Binding-site contacts:
Ligand atom C6 contacts residue LYS153 of chain 1.B at 4.0 Å.
Ligand atom O7 contacts residue ASN150 of chain 1.B at 3.8 Å.
Ligand atom O5 contacts residue SER152 of chain 1.B at 3.3 Å.
Ligand atom C5 contacts residue ASN150 of chain 1.B at 4.3 Å.
Ligand atom C3 contacts residue ASN150 of chain 1.B at 4.4 Å.
Ligand atom C1 contacts residue ASN150 of chain 1.B at 2.8 Å.
Ligand atom C2 contacts residue ASN150 of chain 1.B at 3.1 Å.
Ligand atom C6 contacts residue SER152 of chain 1.B at 4.3 Å.
Ligand atom C1 contacts residue SER152 of chain 1.B at 3.6 Å.
Ligand atom C7 contacts residue ASN150 of chain 1.B at 4.0 Å.
Ligand atom O5 contacts residue ASN150 of chain 1.B at 2.9 Å (h-bond).
Ligand atom O5 contacts residue LYS153 of chain 1.B at 3.9 Å.
Ligand atom N2 contacts residue ASN150 of chain 1.B at 3.8 Å.
Ligand atom O6 contacts residue LYS153 of chain 1.B at 3.0 Å (salt-bridge).
Ligand atom C5 contacts residue SER152 of chain 1.B at 3.6 Å.

Sequence of chain 1.B:
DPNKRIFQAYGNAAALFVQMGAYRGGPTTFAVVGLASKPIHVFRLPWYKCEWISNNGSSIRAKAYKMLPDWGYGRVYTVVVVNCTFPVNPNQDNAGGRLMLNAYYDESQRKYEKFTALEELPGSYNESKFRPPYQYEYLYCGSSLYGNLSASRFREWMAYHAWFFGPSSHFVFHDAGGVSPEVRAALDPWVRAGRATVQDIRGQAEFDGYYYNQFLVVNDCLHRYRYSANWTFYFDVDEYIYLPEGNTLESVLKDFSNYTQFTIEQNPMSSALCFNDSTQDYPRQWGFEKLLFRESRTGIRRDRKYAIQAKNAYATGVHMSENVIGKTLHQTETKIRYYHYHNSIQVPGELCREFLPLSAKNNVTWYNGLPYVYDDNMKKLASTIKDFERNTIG

This protein binds this small molecule.
Small molecule (SMILES): CC(=O)N[C@@H]1[C@@H](O)[C@H](O)[C@@H](CO)O[C@H]1O